Binding-site contacts:
Ligand atom C16 contacts residue SER56 of chain 1.B at 3.6 Å.
Ligand atom C9 contacts residue TYR92 of chain 1.B at 3.6 Å (hydrophobic).
Ligand atom N6 contacts residue TRP97 of chain 1.B at 3.6 Å.
Ligand atom C15 contacts residue SER56 of chain 1.B at 3.8 Å.
Ligand atom O contacts residue TYR92 of chain 1.B at 3.6 Å.
Ligand atom C3 contacts residue LEU51 of chain 1.B at 3.7 Å (hydrophobic).
Ligand atom N2 contacts residue ASP53 of chain 1.B at 2.9 Å (salt-bridge).
Ligand atom C1 contacts residue ILE139 of chain 1.B at 3.6 Å (hydrophobic).
Ligand atom C7 contacts residue THR252 of chain 1.B at 3.2 Å.
Ligand atom O1 contacts residue ASN58 of chain 1.B at 3.4 Å.
Ligand atom C13 contacts residue VAL90 of chain 1.B at 3.7 Å (hydrophobic).
Ligand atom F contacts residue ARG149 of chain 1.B at 3.8 Å.
Ligand atom C14 contacts residue VAL90 of chain 1.B at 3.6 Å (hydrophobic).
Ligand atom C5 contacts residue ASP53 of chain 1.B at 3.6 Å.
Ligand atom C12 contacts residue SER56 of chain 1.B at 3.6 Å.
Ligand atom S contacts residue LEU51 of chain 1.B at 3.6 Å.
Ligand atom N6 contacts residue SER56 of chain 1.B at 3.5 Å (h-bond).
Ligand atom N2 contacts residue GLY251 of chain 1.B at 3.7 Å.
Ligand atom C11 contacts residue ASP53 of chain 1.B at 3.6 Å.
Ligand atom C17 contacts residue SER56 of chain 1.B at 3.8 Å.
Ligand atom C16 contacts residue TRP97 of chain 1.B at 3.4 Å (hydrophobic).
Ligand atom F contacts residue TRP97 of chain 1.B at 3.6 Å.
Ligand atom C contacts residue ILE139 of chain 1.B at 3.7 Å (hydrophobic).
Ligand atom C17 contacts residue ILE139 of chain 1.B at 3.7 Å (hydrophobic).
Ligand atom N5 contacts residue SER56 of chain 1.B at 3.7 Å.
Ligand atom C7 contacts residue ASP249 of chain 1.B at 3.4 Å.
Ligand atom C4 contacts residue LEU51 of chain 1.B at 3.6 Å (hydrophobic).
Ligand atom C11 contacts residue ILE139 of chain 1.B at 3.7 Å (hydrophobic).
Ligand atom N contacts residue ILE131 of chain 1.B at 3.5 Å.
Ligand atom C15 contacts residue TRP97 of chain 1.B at 3.8 Å (hydrophobic).
Ligand atom N2 contacts residue ASP249 of chain 1.B at 2.8 Å (salt-bridge).
Ligand atom F contacts residue ASN58 of chain 1.B at 3.1 Å.
Ligand atom C4 contacts residue GLY251 of chain 1.B at 3.8 Å.
Ligand atom O1 contacts residue TRP97 of chain 1.B at 3.5 Å.
Ligand atom C6 contacts residue ASP53 of chain 1.B at 3.6 Å.
Ligand atom C17 contacts residue ASN58 of chain 1.B at 3.4 Å.
Ligand atom O1 contacts residue SER56 of chain 1.B at 3.8 Å.
Ligand atom S contacts residue GLY251 of chain 1.B at 3.2 Å (h-bond).
Ligand atom N1 contacts residue ASP53 of chain 1.B at 2.7 Å (salt-bridge).
Ligand atom N contacts residue GLN33 of chain 1.B at 3.7 Å.

Sequence of chain 1.B:
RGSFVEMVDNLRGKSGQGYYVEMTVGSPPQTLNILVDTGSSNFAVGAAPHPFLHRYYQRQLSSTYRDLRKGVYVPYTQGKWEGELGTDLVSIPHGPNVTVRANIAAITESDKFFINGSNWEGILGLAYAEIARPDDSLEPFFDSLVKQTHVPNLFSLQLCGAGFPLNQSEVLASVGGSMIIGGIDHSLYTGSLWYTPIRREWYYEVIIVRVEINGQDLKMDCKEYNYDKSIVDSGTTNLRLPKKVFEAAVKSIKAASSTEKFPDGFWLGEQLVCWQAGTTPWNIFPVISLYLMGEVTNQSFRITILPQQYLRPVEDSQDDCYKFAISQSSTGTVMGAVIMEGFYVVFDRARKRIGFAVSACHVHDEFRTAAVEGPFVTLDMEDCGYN

The small molecule below binds the protein below.
Small molecule (SMILES): [H]/N=C1\N[C@@]2(c3ccc(C#N)s3)CN(c3nc(C)c(F)c(OC)n3)C[C@H]2C(=O)N1C